Sequence of chain 1.A:
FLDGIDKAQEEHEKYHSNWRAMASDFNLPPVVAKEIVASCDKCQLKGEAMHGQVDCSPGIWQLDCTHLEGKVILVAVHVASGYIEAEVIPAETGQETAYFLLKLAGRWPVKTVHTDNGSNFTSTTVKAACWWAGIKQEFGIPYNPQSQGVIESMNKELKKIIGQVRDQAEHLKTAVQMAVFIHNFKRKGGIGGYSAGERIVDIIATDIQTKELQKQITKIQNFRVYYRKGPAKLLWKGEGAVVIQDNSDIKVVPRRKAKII

Binding-site contacts:
Ligand atom OAD contacts residue MG1 of chain 1.N at 1.9 Å.
Ligand atom CAM contacts residue ASN193 of chain 1.A at 3.9 Å.
Ligand atom CBA contacts residue GLY194 of chain 1.A at 3.9 Å.
Ligand atom CAW contacts residue MG1 of chain 1.M at 3.0 Å.
Ligand atom CAS contacts residue MG1 of chain 1.M at 3.0 Å.
Ligand atom OAD contacts residue ASP140 of chain 1.A at 3.9 Å.
Ligand atom CAM contacts residue GLY194 of chain 1.A at 3.6 Å.
Ligand atom CAW contacts residue MG1 of chain 1.N at 3.0 Å.
Ligand atom CAU contacts residue PRO221 of chain 1.A at 3.5 Å (hydrophobic).
Ligand atom CAZ contacts residue MG1 of chain 1.N at 2.7 Å.
Ligand atom OAE contacts residue MG1 of chain 1.M at 1.7 Å.
Ligand atom CAI contacts residue PRO221 of chain 1.A at 3.9 Å (hydrophobic).
Ligand atom OAE contacts residue MG1 of chain 1.N at 2.5 Å.
Ligand atom OAC contacts residue ASP192 of chain 1.A at 2.9 Å (salt-bridge).
Ligand atom CAL contacts residue TYR219 of chain 1.A at 3.7 Å (hydrophobic).
Ligand atom CAW contacts residue ASP192 of chain 1.A at 3.9 Å.
Ligand atom CAT contacts residue PRO221 of chain 1.A at 3.7 Å (hydrophobic).
Ligand atom CAV contacts residue PRO221 of chain 1.A at 3.9 Å (hydrophobic).
Ligand atom FAF contacts residue GLN222 of chain 1.A at 3.1 Å.
Ligand atom OAC contacts residue ASP140 of chain 1.A at 4.0 Å.
Ligand atom FAG contacts residue GLU228 of chain 1.A at 3.1 Å.
Ligand atom FAG contacts residue PRO221 of chain 1.A at 3.9 Å.
Ligand atom OAE contacts residue ASP192 of chain 1.A at 3.1 Å (salt-bridge).
Ligand atom CAJ contacts residue PRO221 of chain 1.A at 3.4 Å (hydrophobic).
Ligand atom CAT contacts residue GLN222 of chain 1.A at 3.8 Å.
Ligand atom CAW contacts residue GLU228 of chain 1.A at 4.0 Å.
Ligand atom CAX contacts residue PRO221 of chain 1.A at 4.1 Å (hydrophobic).
Ligand atom OAE contacts residue ASP140 of chain 1.A at 3.0 Å (salt-bridge).
Ligand atom OAB contacts residue PRO221 of chain 1.A at 3.8 Å.
Ligand atom OAC contacts residue MG1 of chain 1.M at 2.0 Å.
Ligand atom OAE contacts residue GLU228 of chain 1.A at 3.5 Å (salt-bridge).
Ligand atom CAR contacts residue PRO221 of chain 1.A at 3.8 Å (hydrophobic).
Ligand atom CAH contacts residue GLN222 of chain 1.A at 3.5 Å.
Ligand atom OAQ contacts residue TYR219 of chain 1.A at 3.6 Å.
Ligand atom CAZ contacts residue GLU228 of chain 1.A at 3.7 Å.
Ligand atom CAY contacts residue MG1 of chain 1.M at 3.5 Å.
Ligand atom FAF contacts residue PRO221 of chain 1.A at 3.8 Å.
Ligand atom OAD contacts residue GLU228 of chain 1.A at 2.8 Å (salt-bridge).
Ligand atom CAH contacts residue PRO221 of chain 1.A at 4.0 Å (hydrophobic).
Ligand atom CAS contacts residue ASP192 of chain 1.A at 3.6 Å.

The protein below binds the small molecule below.
Small molecule (SMILES): C[C@@H]1CCO[C@H]2Cn3cc(C(=O)NCc4ccc(F)cc4F)c(=O)c(O)c3C(=O)N12